Sequence of chain 1.D:
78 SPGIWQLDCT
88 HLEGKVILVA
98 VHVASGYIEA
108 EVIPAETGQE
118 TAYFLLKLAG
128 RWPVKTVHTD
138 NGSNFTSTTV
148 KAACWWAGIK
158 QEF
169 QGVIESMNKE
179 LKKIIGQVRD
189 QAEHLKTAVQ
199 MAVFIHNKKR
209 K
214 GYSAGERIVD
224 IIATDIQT

Sequence of chain 1.A:
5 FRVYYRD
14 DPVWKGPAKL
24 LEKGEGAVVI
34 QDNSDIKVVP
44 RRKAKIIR

Binding-site contacts:
Ligand atom C03 contacts residue ILE50 of chain 1.A at 3.6 Å (hydrophobic).
Ligand atom C15 contacts residue LYS48 of chain 1.A at 3.3 Å.
Ligand atom C19 contacts residue TRP17 of chain 1.A at 3.7 Å (hydrophobic).
Ligand atom C21 contacts residue THR195 of chain 1.B at 3.5 Å.
Ligand atom O22 contacts residue THR195 of chain 1.B at 2.7 Å (h-bond).
Ligand atom C28 contacts residue THR195 of chain 1.B at 3.8 Å.
Ligand atom C21 contacts residue GLU191 of chain 1.B at 3.5 Å.
Ligand atom O24 contacts residue LYS48 of chain 1.A at 3.2 Å (salt-bridge).
Ligand atom C26 contacts residue THR195 of chain 1.B at 3.6 Å.
Ligand atom C28 contacts residue GLN116 of chain 1.D at 3.8 Å.
Ligand atom C26 contacts residue GLN116 of chain 1.D at 3.3 Å.
Ligand atom C25 contacts residue THR195 of chain 1.B at 3.6 Å.
Ligand atom C20 contacts residue THR195 of chain 1.B at 3.7 Å.
Ligand atom C12 contacts residue THR146 of chain 1.D at 3.8 Å.
Ligand atom C23 contacts residue HIS192 of chain 1.B at 3.5 Å.
Ligand atom C01 contacts residue MET199 of chain 1.B at 3.4 Å (hydrophobic).
Ligand atom C26 contacts residue TYR120 of chain 1.D at 3.7 Å (hydrophobic).
Ligand atom C02 contacts residue ILE50 of chain 1.A at 3.4 Å (hydrophobic).
Ligand atom C14 contacts residue LYS48 of chain 1.A at 3.1 Å.
Ligand atom C14 contacts residue TRP17 of chain 1.A at 3.7 Å (hydrophobic).
Ligand atom O27 contacts residue HIS192 of chain 1.B at 3.8 Å.
Ligand atom O22 contacts residue HIS192 of chain 1.B at 3.0 Å (h-bond).
Ligand atom C18 contacts residue TYR8 of chain 1.A at 3.5 Å (hydrophobic).
Ligand atom C21 contacts residue ALA190 of chain 1.B at 3.8 Å (hydrophobic).
Ligand atom C01 contacts residue ILE50 of chain 1.A at 3.5 Å (hydrophobic).
Ligand atom C12 contacts residue LYS48 of chain 1.A at 3.5 Å.
Ligand atom O22 contacts residue GLU191 of chain 1.B at 3.4 Å (salt-bridge).
Ligand atom C06 contacts residue TRP153 of chain 1.D at 3.9 Å (hydrophobic).
Ligand atom C09 contacts residue THR146 of chain 1.D at 3.7 Å.
Ligand atom C16 contacts residue LYS48 of chain 1.A at 3.5 Å.
Ligand atom O22 contacts residue ALA190 of chain 1.B at 3.5 Å.
Ligand atom C06 contacts residue MET199 of chain 1.B at 3.6 Å (hydrophobic).
Ligand atom C02 contacts residue GLN189 of chain 1.B at 3.6 Å.
Ligand atom C13 contacts residue TRP17 of chain 1.A at 3.4 Å (hydrophobic).
Ligand atom C13 contacts residue LYS48 of chain 1.A at 3.3 Å.
Ligand atom O24 contacts residue GLU191 of chain 1.B at 2.8 Å (salt-bridge).
Ligand atom C11 contacts residue LYS48 of chain 1.A at 3.7 Å.
Ligand atom O24 contacts residue ALA190 of chain 1.B at 3.5 Å.
Ligand atom C26 contacts residue PEG1 of chain 1.O at 3.5 Å.
Ligand atom O27 contacts residue THR195 of chain 1.B at 3.2 Å (h-bond).

A small-molecule ligand and the protein it binds are described below.
Small molecule (SMILES): Cc1ccc(C2CC2)c(-c2ccc3c(c2)CCCO3)c1[C@H](OC1CC1)C(=O)O

Sequence of chain 1.B:
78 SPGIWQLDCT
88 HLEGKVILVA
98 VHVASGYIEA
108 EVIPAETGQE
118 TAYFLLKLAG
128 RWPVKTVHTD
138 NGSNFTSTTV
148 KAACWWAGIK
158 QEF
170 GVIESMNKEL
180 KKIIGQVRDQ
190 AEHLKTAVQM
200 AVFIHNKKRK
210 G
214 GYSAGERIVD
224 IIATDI